Binding-site contacts:
Ligand atom C8 contacts residue TRP149 of chain 1.B at 3.6 Å (hydrophobic).
Ligand atom C7 contacts residue ASN243 of chain 1.B at 3.1 Å.
Ligand atom C2 contacts residue TRP149 of chain 1.B at 4.0 Å (hydrophobic).
Ligand atom C7 contacts residue TRP149 of chain 1.B at 4.0 Å (hydrophobic).
Ligand atom O7 contacts residue THR150 of chain 1.B at 3.7 Å.
Ligand atom O3 contacts residue TRP149 of chain 1.B at 4.3 Å.
Ligand atom C1 contacts residue TRP149 of chain 1.B at 3.5 Å (hydrophobic).
Ligand atom C2 contacts residue ASN243 of chain 1.B at 2.4 Å.
Ligand atom N2 contacts residue TRP149 of chain 1.B at 3.5 Å.
Ligand atom C3 contacts residue ASN243 of chain 1.B at 3.7 Å.
Ligand atom C1 contacts residue ASN243 of chain 1.B at 1.4 Å.
Ligand atom O7 contacts residue ASN243 of chain 1.B at 3.1 Å (h-bond).
Ligand atom O5 contacts residue ASN243 of chain 1.B at 2.4 Å (h-bond).
Ligand atom C5 contacts residue ASN243 of chain 1.B at 3.7 Å.
Ligand atom C3 contacts residue TRP149 of chain 1.B at 3.8 Å (hydrophobic).
Ligand atom C8 contacts residue ASN243 of chain 1.B at 4.3 Å.
Ligand atom C4 contacts residue ASN243 of chain 1.B at 4.2 Å.
Ligand atom N2 contacts residue ASN243 of chain 1.B at 2.8 Å (h-bond).

A small-molecule ligand and the protein it binds are described below.
Small molecule (SMILES): CC(=O)N[C@H]1[C@H](O[C@H]2[C@H](O)[C@@H](NC(C)=O)CO[C@@H]2CO)O[C@H](CO)[C@@H](O)[C@@H]1O

Sequence of chain 1.B:
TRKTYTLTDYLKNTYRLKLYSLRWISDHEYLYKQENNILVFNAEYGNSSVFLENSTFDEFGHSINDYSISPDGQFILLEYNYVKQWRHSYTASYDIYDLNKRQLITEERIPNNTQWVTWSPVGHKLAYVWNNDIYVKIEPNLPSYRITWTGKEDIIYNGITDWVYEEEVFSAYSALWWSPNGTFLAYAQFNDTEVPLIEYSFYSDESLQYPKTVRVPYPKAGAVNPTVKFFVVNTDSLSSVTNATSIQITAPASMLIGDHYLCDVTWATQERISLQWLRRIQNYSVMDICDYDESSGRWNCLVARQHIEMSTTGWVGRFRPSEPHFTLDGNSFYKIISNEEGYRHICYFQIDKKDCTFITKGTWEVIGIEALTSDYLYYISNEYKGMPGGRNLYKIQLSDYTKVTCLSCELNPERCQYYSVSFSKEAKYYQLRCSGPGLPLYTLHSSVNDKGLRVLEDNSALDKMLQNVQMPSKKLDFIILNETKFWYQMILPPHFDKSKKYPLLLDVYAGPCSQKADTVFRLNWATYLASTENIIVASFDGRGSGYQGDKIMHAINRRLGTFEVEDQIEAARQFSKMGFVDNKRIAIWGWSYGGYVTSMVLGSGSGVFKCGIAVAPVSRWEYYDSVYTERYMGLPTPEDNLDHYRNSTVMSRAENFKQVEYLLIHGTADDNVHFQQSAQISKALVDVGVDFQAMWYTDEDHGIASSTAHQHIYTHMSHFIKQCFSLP